Binding-site contacts:
Ligand atom PAJ contacts residue ARG185 of chain 3.A at 3.7 Å.
Ligand atom CAA contacts residue TRP200 of chain 3.A at 3.7 Å (hydrophobic).
Ligand atom CAG contacts residue SER90 of chain 8.A at 3.8 Å.
Ligand atom CAA contacts residue ALA89 of chain 8.A at 3.8 Å (hydrophobic).
Ligand atom CAF contacts residue FMN1 of chain 3.C at 3.4 Å.
Ligand atom OAC contacts residue ARG185 of chain 3.A at 3.0 Å (salt-bridge).
Ligand atom CAB contacts residue SER90 of chain 8.A at 3.9 Å.
Ligand atom CAF contacts residue SER90 of chain 8.A at 3.8 Å.
Ligand atom CAF contacts residue ARG122 of chain 8.A at 3.6 Å.
Ligand atom CAG contacts residue FMN1 of chain 3.C at 3.4 Å.
Ligand atom OAE contacts residue ARG139 of chain 1.A at 3.5 Å (salt-bridge).
Ligand atom OAD contacts residue SER90 of chain 8.A at 3.6 Å (h-bond).
Ligand atom PAJ contacts residue ARG139 of chain 1.A at 3.9 Å.
Ligand atom CAA contacts residue FMN1 of chain 3.C at 3.6 Å.
Ligand atom OAD contacts residue GLU140 of chain 1.A at 3.7 Å.
Ligand atom CAI contacts residue FMN1 of chain 3.C at 3.6 Å.
Ligand atom CAI contacts residue SER90 of chain 8.A at 3.6 Å.
Ligand atom OAD contacts residue LYS129 of chain 8.A at 2.7 Å (salt-bridge).
Ligand atom OAE contacts residue GLU140 of chain 1.A at 2.3 Å (salt-bridge).
Ligand atom OAE contacts residue ARG122 of chain 8.A at 3.0 Å (salt-bridge).
Ligand atom OAC contacts residue ARG139 of chain 1.A at 3.0 Å (salt-bridge).
Ligand atom CAF contacts residue ALA89 of chain 8.A at 3.5 Å (hydrophobic).
Ligand atom PAJ contacts residue ARG122 of chain 8.A at 3.8 Å.
Ligand atom PAJ contacts residue LYS129 of chain 8.A at 3.7 Å.
Ligand atom CAA contacts residue TRP84 of chain 8.A at 3.4 Å (hydrophobic).
Ligand atom CAB contacts residue TRP200 of chain 3.A at 3.6 Å (hydrophobic).
Ligand atom PAJ contacts residue GLU140 of chain 1.A at 3.4 Å.
Ligand atom OAD contacts residue GLY91 of chain 8.A at 2.8 Å (h-bond).
Ligand atom OAH contacts residue GLY91 of chain 8.A at 3.9 Å.
Ligand atom CAB contacts residue PHE169 of chain 3.A at 3.8 Å (hydrophobic).
Ligand atom CAG contacts residue ARG122 of chain 8.A at 3.7 Å.
Ligand atom OAE contacts residue LYS129 of chain 8.A at 3.6 Å (salt-bridge).
Ligand atom OAC contacts residue PHE169 of chain 3.A at 3.6 Å.
Ligand atom OAD contacts residue ARG185 of chain 3.A at 2.9 Å (salt-bridge).
Ligand atom CAB contacts residue FMN1 of chain 3.C at 3.8 Å.
Ligand atom OAH contacts residue SER90 of chain 8.A at 2.9 Å (h-bond).
Ligand atom PAJ contacts residue SER90 of chain 8.A at 3.7 Å.
Ligand atom OAC contacts residue GLU140 of chain 1.A at 3.7 Å.
Ligand atom OAH contacts residue ARG122 of chain 8.A at 3.4 Å (salt-bridge).
Ligand atom CAG contacts residue PHE169 of chain 3.A at 3.7 Å (hydrophobic).

The small molecule below binds the protein below.
Small molecule (SMILES): CC(C)=CCOP(=O)(O)O

Sequence of chain 3.A:
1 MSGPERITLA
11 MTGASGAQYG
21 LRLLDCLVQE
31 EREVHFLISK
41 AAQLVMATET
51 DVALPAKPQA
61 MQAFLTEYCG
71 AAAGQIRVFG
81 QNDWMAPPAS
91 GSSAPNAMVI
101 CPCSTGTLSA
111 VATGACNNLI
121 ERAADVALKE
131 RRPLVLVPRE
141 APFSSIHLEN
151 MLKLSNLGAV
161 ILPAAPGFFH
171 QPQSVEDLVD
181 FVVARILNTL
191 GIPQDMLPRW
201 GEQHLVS

Sequence of chain 8.A:
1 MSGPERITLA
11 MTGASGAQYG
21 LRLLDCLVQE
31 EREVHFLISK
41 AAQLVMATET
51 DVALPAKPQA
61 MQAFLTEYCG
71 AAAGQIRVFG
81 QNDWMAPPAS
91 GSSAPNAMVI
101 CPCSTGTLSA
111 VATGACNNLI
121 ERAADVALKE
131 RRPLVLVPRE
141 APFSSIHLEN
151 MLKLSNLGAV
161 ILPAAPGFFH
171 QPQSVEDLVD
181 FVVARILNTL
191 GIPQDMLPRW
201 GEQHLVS

Sequence of chain 1.A:
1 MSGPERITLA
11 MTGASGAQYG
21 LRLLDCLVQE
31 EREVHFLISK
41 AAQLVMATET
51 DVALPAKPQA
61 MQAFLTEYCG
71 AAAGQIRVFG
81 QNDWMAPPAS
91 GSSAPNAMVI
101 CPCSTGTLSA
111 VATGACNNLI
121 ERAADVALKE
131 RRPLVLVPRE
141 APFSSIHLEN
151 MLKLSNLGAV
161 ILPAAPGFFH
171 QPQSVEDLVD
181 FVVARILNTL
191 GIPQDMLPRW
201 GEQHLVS